Sequence of chain 1.C:
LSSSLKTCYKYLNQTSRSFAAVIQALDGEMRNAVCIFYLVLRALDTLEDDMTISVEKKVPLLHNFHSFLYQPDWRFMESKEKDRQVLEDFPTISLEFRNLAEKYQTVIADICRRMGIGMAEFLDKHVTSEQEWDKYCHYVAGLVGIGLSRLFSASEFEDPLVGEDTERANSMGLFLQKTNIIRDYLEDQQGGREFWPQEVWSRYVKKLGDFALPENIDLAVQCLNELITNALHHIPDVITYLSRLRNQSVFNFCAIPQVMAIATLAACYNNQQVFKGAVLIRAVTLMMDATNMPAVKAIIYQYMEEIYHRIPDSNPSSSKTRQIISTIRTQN

This protein binds this small molecule.
Small molecule (SMILES): COCCCOc1ccc(C#C[C@@]2(O)CN3CCC2CC3)c(Cc2ccccc2)n1

Binding-site contacts:
Ligand atom CAL contacts residue LEU201 of chain 1.C at 3.9 Å (hydrophobic).
Ligand atom CAH contacts residue VAL169 of chain 1.C at 3.6 Å (hydrophobic).
Ligand atom CAS contacts residue PHE44 of chain 1.C at 3.8 Å (hydrophobic).
Ligand atom CAK contacts residue VAL169 of chain 1.C at 3.7 Å (hydrophobic).
Ligand atom OAW contacts residue GLY198 of chain 1.C at 4.0 Å.
Ligand atom CAA contacts residue TYR266 of chain 1.C at 3.1 Å (hydrophobic).
Ligand atom CAZ contacts residue VAL169 of chain 1.C at 3.8 Å (hydrophobic).
Ligand atom CAR contacts residue ASP70 of chain 1.C at 3.5 Å.
Ligand atom OAV contacts residue LEU173 of chain 1.C at 3.6 Å.
Ligand atom CAF contacts residue PHE62 of chain 1.C at 3.9 Å (hydrophobic).
Ligand atom CAA contacts residue CYS279 of chain 1.C at 3.9 Å (hydrophobic).
Ligand atom CAG contacts residue ILE48 of chain 1.C at 3.9 Å (hydrophobic).
Ligand atom CAE contacts residue LEU173 of chain 1.C at 3.8 Å (hydrophobic).
Ligand atom CAA contacts residue GLY170 of chain 1.C at 3.8 Å.
Ligand atom CAE contacts residue VAL59 of chain 1.C at 3.7 Å (hydrophobic).
Ligand atom CAI contacts residue PHE278 of chain 1.C at 3.7 Å (hydrophobic).
Ligand atom OAV contacts residue GLY170 of chain 1.C at 3.5 Å.
Ligand atom CAG contacts residue LEU173 of chain 1.C at 3.9 Å (hydrophobic).
Ligand atom CAH contacts residue TYR63 of chain 1.C at 3.7 Å (hydrophobic).
Ligand atom CAM contacts residue MET197 of chain 1.C at 3.8 Å (hydrophobic).
Ligand atom CAY contacts residue VAL169 of chain 1.C at 3.8 Å (hydrophobic).
Ligand atom CAP contacts residue ARG67 of chain 1.C at 3.7 Å.
Ligand atom CAJ contacts residue VAL169 of chain 1.C at 3.8 Å (hydrophobic).
Ligand atom CAK contacts residue ALA166 of chain 1.C at 3.7 Å (hydrophobic).
Ligand atom NAU contacts residue VAL169 of chain 1.C at 3.8 Å.
Ligand atom CAE contacts residue TYR63 of chain 1.C at 3.8 Å (hydrophobic).
Ligand atom CAL contacts residue MET197 of chain 1.C at 3.7 Å (hydrophobic).
Ligand atom CBA contacts residue VAL169 of chain 1.C at 3.8 Å (hydrophobic).
Ligand atom CAG contacts residue VAL59 of chain 1.C at 3.7 Å (hydrophobic).
Ligand atom CAI contacts residue PHE44 of chain 1.C at 3.9 Å (hydrophobic).
Ligand atom CAX contacts residue TYR63 of chain 1.C at 3.8 Å (hydrophobic).
Ligand atom CAA contacts residue LEU173 of chain 1.C at 3.9 Å (hydrophobic).
Ligand atom CAG contacts residue PHE278 of chain 1.C at 3.4 Å (hydrophobic).
Ligand atom CAN contacts residue LEU201 of chain 1.C at 3.6 Å (hydrophobic).
Ligand atom CAR contacts residue ARG67 of chain 1.C at 3.3 Å.
Ligand atom OAB contacts residue LEU66 of chain 1.C at 3.8 Å.
Ligand atom CAN contacts residue LEU173 of chain 1.C at 3.8 Å (hydrophobic).
Ligand atom OAW contacts residue LEU201 of chain 1.C at 3.6 Å.
Ligand atom CAO contacts residue TYR63 of chain 1.C at 3.3 Å (hydrophobic).
Ligand atom CAF contacts residue TYR63 of chain 1.C at 3.6 Å (hydrophobic).